Sequence of chain 1.A:
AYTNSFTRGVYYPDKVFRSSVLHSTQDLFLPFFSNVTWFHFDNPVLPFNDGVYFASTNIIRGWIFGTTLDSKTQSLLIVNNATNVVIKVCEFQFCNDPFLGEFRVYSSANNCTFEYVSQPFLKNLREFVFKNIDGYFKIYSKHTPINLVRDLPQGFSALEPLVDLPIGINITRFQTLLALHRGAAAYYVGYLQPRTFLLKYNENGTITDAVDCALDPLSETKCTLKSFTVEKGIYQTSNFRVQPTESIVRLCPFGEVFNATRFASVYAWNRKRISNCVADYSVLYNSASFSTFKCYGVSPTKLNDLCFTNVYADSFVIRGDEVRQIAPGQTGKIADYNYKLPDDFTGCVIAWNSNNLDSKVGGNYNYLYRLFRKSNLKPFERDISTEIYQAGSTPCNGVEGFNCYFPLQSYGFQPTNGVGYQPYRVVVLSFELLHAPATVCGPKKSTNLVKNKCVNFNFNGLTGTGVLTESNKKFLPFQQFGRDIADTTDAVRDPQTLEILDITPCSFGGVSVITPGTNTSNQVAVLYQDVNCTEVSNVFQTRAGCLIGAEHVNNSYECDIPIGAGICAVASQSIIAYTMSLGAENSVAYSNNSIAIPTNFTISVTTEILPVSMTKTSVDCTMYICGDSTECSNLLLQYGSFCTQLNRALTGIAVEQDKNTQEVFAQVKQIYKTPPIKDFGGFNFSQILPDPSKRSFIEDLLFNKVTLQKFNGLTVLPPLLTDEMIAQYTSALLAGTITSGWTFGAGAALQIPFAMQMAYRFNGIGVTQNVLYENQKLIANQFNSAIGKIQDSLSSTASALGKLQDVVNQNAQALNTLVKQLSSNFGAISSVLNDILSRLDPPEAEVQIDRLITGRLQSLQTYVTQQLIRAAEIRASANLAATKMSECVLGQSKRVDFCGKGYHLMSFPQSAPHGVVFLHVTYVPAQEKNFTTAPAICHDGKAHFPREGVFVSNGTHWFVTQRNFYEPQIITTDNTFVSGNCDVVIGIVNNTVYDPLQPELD

A small-molecule ligand and the protein it binds are described below.
Small molecule (SMILES): CC(=O)N[C@H]1[C@H](O[C@H]2[C@H](O)[C@@H](NC(C)=O)CO[C@@H]2CO)O[C@H](CO)[C@@H](O)[C@@H]1O

Binding-site contacts:
Ligand atom C3 contacts residue ASN801 of chain 1.A at 3.8 Å.
Ligand atom C2 contacts residue ASN801 of chain 1.A at 2.5 Å.
Ligand atom C5 contacts residue ASN801 of chain 1.A at 3.6 Å.
Ligand atom C1 contacts residue ASN801 of chain 1.A at 1.4 Å.
Ligand atom C7 contacts residue ASN801 of chain 1.A at 3.1 Å.
Ligand atom N2 contacts residue SER803 of chain 1.A at 4.5 Å.
Ligand atom O7 contacts residue ASN801 of chain 1.A at 2.7 Å (h-bond).
Ligand atom N2 contacts residue ASN801 of chain 1.A at 2.9 Å (h-bond).
Ligand atom C1 contacts residue SER803 of chain 1.A at 4.3 Å.
Ligand atom C6 contacts residue GLN804 of chain 1.A at 4.1 Å.
Ligand atom O5 contacts residue ASN801 of chain 1.A at 2.3 Å (h-bond).
Ligand atom O6 contacts residue GLN804 of chain 1.A at 2.8 Å (h-bond).
Ligand atom C8 contacts residue ASN801 of chain 1.A at 4.3 Å.
Ligand atom C4 contacts residue ASN801 of chain 1.A at 4.2 Å.